A small-molecule ligand and the protein it binds are described below.
Small molecule (SMILES): N[C@H](C[C@H](Cc1ccc2ccccc2c1)C(=O)O)C(=O)O

Sequence of chain 1.A:
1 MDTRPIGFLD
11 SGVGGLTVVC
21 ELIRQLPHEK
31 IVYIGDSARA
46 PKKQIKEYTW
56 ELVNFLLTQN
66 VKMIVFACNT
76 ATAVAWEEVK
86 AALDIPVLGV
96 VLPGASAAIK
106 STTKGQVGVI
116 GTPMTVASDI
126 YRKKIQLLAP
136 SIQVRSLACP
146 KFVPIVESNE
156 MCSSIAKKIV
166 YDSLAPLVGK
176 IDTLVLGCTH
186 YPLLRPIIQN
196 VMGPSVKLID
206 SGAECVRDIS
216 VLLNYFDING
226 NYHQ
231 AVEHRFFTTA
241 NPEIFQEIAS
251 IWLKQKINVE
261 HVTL

Binding-site contacts:
Ligand atom CD contacts residue THR117 of chain 1.A at 3.5 Å.
Ligand atom OXT contacts residue HIS185 of chain 1.A at 4.1 Å.
Ligand atom C9 contacts residue SER11 of chain 1.A at 3.7 Å.
Ligand atom C7 contacts residue ILE50 of chain 1.A at 4.1 Å (hydrophobic).
Ligand atom CG contacts residue SER11 of chain 1.A at 3.8 Å.
Ligand atom C11 contacts residue MET119 of chain 1.A at 3.9 Å (hydrophobic).
Ligand atom C1 contacts residue LEU57 of chain 1.A at 3.7 Å (hydrophobic).
Ligand atom C3 contacts residue SER11 of chain 1.A at 3.9 Å.
Ligand atom C6 contacts residue TYR53 of chain 1.A at 3.8 Å (hydrophobic).
Ligand atom C5 contacts residue ASP36 of chain 1.A at 4.0 Å.
Ligand atom C6 contacts residue LEU57 of chain 1.A at 4.1 Å (hydrophobic).
Ligand atom C7 contacts residue ALA76 of chain 1.A at 4.1 Å (hydrophobic).
Ligand atom CD contacts residue THR75 of chain 1.A at 3.7 Å.
Ligand atom C2 contacts residue THR54 of chain 1.A at 3.9 Å.
Ligand atom OE2 contacts residue THR117 of chain 1.A at 2.8 Å.
Ligand atom C8 contacts residue ILE50 of chain 1.A at 4.1 Å (hydrophobic).
Ligand atom OE2 contacts residue MET119 of chain 1.A at 3.9 Å.
Ligand atom C6 contacts residue ASP36 of chain 1.A at 3.3 Å.
Ligand atom CB contacts residue SER11 of chain 1.A at 3.6 Å.
Ligand atom C8 contacts residue THR75 of chain 1.A at 3.5 Å.
Ligand atom C contacts residue HIS185 of chain 1.A at 3.8 Å.
Ligand atom O contacts residue HIS185 of chain 1.A at 3.3 Å.
Ligand atom C10 contacts residue SER11 of chain 1.A at 3.4 Å.
Ligand atom C1 contacts residue THR54 of chain 1.A at 4.1 Å.
Ligand atom C8 contacts residue CYS73 of chain 1.A at 4.1 Å (hydrophobic).
Ligand atom C7 contacts residue SER11 of chain 1.A at 4.1 Å.
Ligand atom CD contacts residue MET119 of chain 1.A at 4.2 Å (hydrophobic).
Ligand atom OE1 contacts residue MET119 of chain 1.A at 4.0 Å.
Ligand atom OXT contacts residue VAL148 of chain 1.A at 3.8 Å.
Ligand atom OE2 contacts residue THR75 of chain 1.A at 2.5 Å (h-bond).
Ligand atom CA contacts residue SER11 of chain 1.A at 3.7 Å.
Ligand atom OE1 contacts residue THR117 of chain 1.A at 3.3 Å.
Ligand atom C8 contacts residue SER11 of chain 1.A at 4.0 Å.
Ligand atom C4 contacts residue SER11 of chain 1.A at 3.5 Å.
Ligand atom C7 contacts residue CYS73 of chain 1.A at 4.0 Å (hydrophobic).
Ligand atom C7 contacts residue THR75 of chain 1.A at 3.9 Å.
Ligand atom O contacts residue SER11 of chain 1.A at 3.7 Å.
Ligand atom C1 contacts residue TYR53 of chain 1.A at 3.5 Å (hydrophobic).
Ligand atom C5 contacts residue SER11 of chain 1.A at 4.0 Å.
Ligand atom N contacts residue SER11 of chain 1.A at 2.8 Å (h-bond).